This protein binds this small molecule.
Small molecule (SMILES): COC1=C(OC)C(=O)C(C)=CC1=O

Sequence of chain 1.A:
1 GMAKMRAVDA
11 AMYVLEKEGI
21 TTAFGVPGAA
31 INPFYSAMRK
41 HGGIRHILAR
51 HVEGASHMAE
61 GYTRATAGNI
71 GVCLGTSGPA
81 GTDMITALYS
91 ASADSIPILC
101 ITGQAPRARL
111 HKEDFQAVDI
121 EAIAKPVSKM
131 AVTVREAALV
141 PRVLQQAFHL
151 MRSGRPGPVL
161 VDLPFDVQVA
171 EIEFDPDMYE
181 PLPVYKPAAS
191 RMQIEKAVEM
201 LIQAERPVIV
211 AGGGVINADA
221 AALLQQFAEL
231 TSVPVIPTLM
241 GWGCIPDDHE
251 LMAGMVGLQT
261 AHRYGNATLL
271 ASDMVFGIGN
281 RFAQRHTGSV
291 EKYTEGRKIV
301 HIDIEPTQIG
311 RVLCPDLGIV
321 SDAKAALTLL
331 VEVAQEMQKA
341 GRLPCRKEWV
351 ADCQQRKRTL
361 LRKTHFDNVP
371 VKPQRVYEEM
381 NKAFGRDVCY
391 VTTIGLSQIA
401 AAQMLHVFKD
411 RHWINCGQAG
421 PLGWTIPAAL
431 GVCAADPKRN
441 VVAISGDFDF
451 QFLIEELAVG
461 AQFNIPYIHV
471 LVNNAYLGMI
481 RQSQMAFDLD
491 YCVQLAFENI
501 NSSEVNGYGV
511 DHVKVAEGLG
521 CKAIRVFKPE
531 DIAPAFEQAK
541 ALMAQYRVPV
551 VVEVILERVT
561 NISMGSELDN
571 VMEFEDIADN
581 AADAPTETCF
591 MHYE

Binding-site contacts:
Ligand atom C5 contacts residue CYS589 of chain 1.A at 3.5 Å (hydrophobic).
Ligand atom C5 contacts residue GLN354 of chain 1.A at 4.5 Å.
Ligand atom O3 contacts residue GLU250 of chain 1.A at 4.0 Å.
Ligand atom C1 contacts residue CYS589 of chain 1.A at 3.5 Å (hydrophobic).
Ligand atom CM5 contacts residue GLN354 of chain 1.A at 3.3 Å.
Ligand atom C4 contacts residue GLN354 of chain 1.A at 4.0 Å.
Ligand atom O3 contacts residue GLN354 of chain 1.A at 3.4 Å (h-bond).
Ligand atom CM5 contacts residue CYS589 of chain 1.A at 3.5 Å (hydrophobic).
Ligand atom C3 contacts residue GLN354 of chain 1.A at 4.2 Å.
Ligand atom CM5 contacts residue ARG358 of chain 1.A at 3.9 Å.
Ligand atom CM5 contacts residue LYS357 of chain 1.A at 4.2 Å.
Ligand atom O1 contacts residue CYS589 of chain 1.A at 3.0 Å (h-bond).
Ligand atom CM3 contacts residue GLU250 of chain 1.A at 4.4 Å.
Ligand atom C6 contacts residue CYS589 of chain 1.A at 2.6 Å (hydrophobic).
Ligand atom O4 contacts residue GLN354 of chain 1.A at 3.1 Å.
Ligand atom CM3 contacts residue GLN354 of chain 1.A at 3.3 Å.